Binding-site contacts:
Ligand atom C contacts residue A2G1 of chain 1.J at 3.1 Å.
Ligand atom OD1 contacts residue TRP33 of chain 1.A at 2.9 Å (h-bond).
Ligand atom CA contacts residue TRP33 of chain 1.A at 3.6 Å (hydrophobic).
Ligand atom NH2 contacts residue ASN31 of chain 1.A at 2.9 Å (h-bond).
Ligand atom CA contacts residue GLN103 of chain 1.A at 3.9 Å.
Ligand atom CG contacts residue TYR32 of chain 1.A at 3.5 Å (hydrophobic).
Ligand atom SG contacts residue A2G1 of chain 1.J at 1.8 Å.
Ligand atom CA contacts residue TRP227 of chain 1.A at 4.0 Å (hydrophobic).
Ligand atom O contacts residue TRP33 of chain 1.A at 3.9 Å.
Ligand atom OD2 contacts residue A2G1 of chain 1.J at 3.6 Å.
Ligand atom C contacts residue TYR32 of chain 1.A at 3.5 Å (hydrophobic).
Ligand atom O contacts residue TYR32 of chain 1.A at 2.7 Å (h-bond).
Ligand atom OD1 contacts residue TYR32 of chain 1.A at 3.5 Å.
Ligand atom O contacts residue A2G1 of chain 1.J at 3.1 Å.
Ligand atom CD contacts residue TYR168 of chain 1.A at 3.4 Å (hydrophobic).
Ligand atom N contacts residue TRP33 of chain 1.A at 3.6 Å.
Ligand atom O contacts residue TYR32 of chain 1.A at 3.6 Å.
Ligand atom CB contacts residue A2G1 of chain 1.J at 2.8 Å.
Ligand atom CD contacts residue TRP227 of chain 1.A at 3.7 Å (hydrophobic).
Ligand atom CM contacts residue TYR168 of chain 1.A at 3.5 Å (hydrophobic).
Ligand atom NH2 contacts residue LEU53 of chain 1.A at 4.0 Å.
Ligand atom N contacts residue TYR32 of chain 1.A at 3.7 Å.
Ligand atom CB contacts residue TYR168 of chain 1.A at 3.3 Å (hydrophobic).
Ligand atom N contacts residue A2G1 of chain 1.J at 3.7 Å.
Ligand atom C contacts residue TRP227 of chain 1.A at 3.8 Å (hydrophobic).
Ligand atom CB contacts residue TRP227 of chain 1.A at 3.9 Å (hydrophobic).
Ligand atom CA contacts residue A2G1 of chain 1.J at 3.4 Å.
Ligand atom O contacts residue GLN103 of chain 1.A at 3.0 Å (h-bond).
Ligand atom N contacts residue A2G1 of chain 1.J at 3.6 Å.
Ligand atom CG contacts residue TYR168 of chain 1.A at 3.5 Å (hydrophobic).
Ligand atom CB contacts residue TRP232 of chain 1.A at 3.6 Å (hydrophobic).
Ligand atom O contacts residue TRP227 of chain 1.A at 3.9 Å.
Ligand atom CA contacts residue TRP227 of chain 1.A at 3.8 Å (hydrophobic).
Ligand atom CD contacts residue ASN31 of chain 1.A at 3.5 Å.
Ligand atom C contacts residue GLN103 of chain 1.A at 3.9 Å.
Ligand atom CB contacts residue TRP33 of chain 1.A at 3.6 Å (hydrophobic).
Ligand atom CG contacts residue TRP33 of chain 1.A at 3.7 Å (hydrophobic).
Ligand atom O contacts residue TRP33 of chain 1.A at 3.6 Å.
Ligand atom N contacts residue TRP227 of chain 1.A at 3.7 Å.
Ligand atom C contacts residue TRP33 of chain 1.A at 3.5 Å (hydrophobic).

The small molecule below binds the protein below.
Small molecule (SMILES): C[C@H](N)C(=O)N1CCC[C@H]1C(=O)N[C@@H](CC(=O)O)C(=O)N[C@H](C(=O)N[C@@H](CCCN=C(N)N)C(=O)N1CCC[C@H]1C(N)=O)[C@@H](C)S

Sequence of chain 1.A:
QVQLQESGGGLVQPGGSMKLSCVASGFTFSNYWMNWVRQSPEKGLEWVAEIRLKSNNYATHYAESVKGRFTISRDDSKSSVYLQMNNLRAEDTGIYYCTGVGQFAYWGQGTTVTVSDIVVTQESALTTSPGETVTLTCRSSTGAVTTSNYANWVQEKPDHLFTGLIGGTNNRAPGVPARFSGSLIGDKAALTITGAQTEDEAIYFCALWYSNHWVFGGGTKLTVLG